Binding-site contacts:
Ligand atom C6 contacts residue HIS100 of chain 1.A at 3.7 Å.
Ligand atom C7 contacts residue ASN102 of chain 1.A at 3.0 Å.
Ligand atom C5 contacts residue HIS107 of chain 1.A at 4.3 Å.
Ligand atom C1 contacts residue ASN102 of chain 1.A at 1.4 Å.
Ligand atom C4 contacts residue HIS107 of chain 1.A at 3.9 Å.
Ligand atom O5 contacts residue ASN102 of chain 1.A at 2.4 Å (h-bond).
Ligand atom C5 contacts residue SER105 of chain 1.A at 3.7 Å.
Ligand atom C5 contacts residue ASN102 of chain 1.A at 3.7 Å.
Ligand atom C6 contacts residue HIS107 of chain 1.A at 3.4 Å.
Ligand atom O4 contacts residue HIS107 of chain 1.A at 3.0 Å (h-bond).
Ligand atom C2 contacts residue ASN102 of chain 1.A at 2.4 Å.
Ligand atom C1 contacts residue SER105 of chain 1.A at 4.4 Å.
Ligand atom C8 contacts residue ASN102 of chain 1.A at 4.2 Å.
Ligand atom C6 contacts residue SER105 of chain 1.A at 4.2 Å.
Ligand atom O5 contacts residue SER105 of chain 1.A at 3.7 Å.
Ligand atom C3 contacts residue ASN102 of chain 1.A at 3.8 Å.
Ligand atom N2 contacts residue ASN102 of chain 1.A at 2.8 Å (h-bond).
Ligand atom O7 contacts residue ASN102 of chain 1.A at 2.7 Å (h-bond).
Ligand atom C6 contacts residue CYS106 of chain 1.A at 3.9 Å (hydrophobic).
Ligand atom C1 contacts residue THR104 of chain 1.A at 4.1 Å.
Ligand atom C6 contacts residue SER105 of chain 1.A at 3.7 Å.
Ligand atom C4 contacts residue ASN102 of chain 1.A at 4.2 Å.

Sequence of chain 1.A:
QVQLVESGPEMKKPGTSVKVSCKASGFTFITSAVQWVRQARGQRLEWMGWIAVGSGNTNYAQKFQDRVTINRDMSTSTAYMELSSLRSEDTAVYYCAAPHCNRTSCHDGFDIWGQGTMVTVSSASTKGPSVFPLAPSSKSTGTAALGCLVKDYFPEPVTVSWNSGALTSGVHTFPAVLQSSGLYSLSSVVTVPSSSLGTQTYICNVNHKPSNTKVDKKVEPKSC

This small molecule binds to this protein.
Small molecule (SMILES): CC(=O)N[C@H]1[C@H](O[C@H]2[C@H](O)[C@@H](NC(C)=O)CO[C@@H]2CO[C@@H]2O[C@@H](C)[C@@H](O)[C@@H](O)[C@@H]2O)O[C@H](CO)[C@@H](O[C@@H]2O[C@H](CO[C@H]3O[C@H](CO)[C@@H](O)[C@H](O)[C@@H]3O)[C@@H](O)[C@H](O[C@H]3O[C@H](CO)[C@@H](O)[C@H](O)[C@@H]3O)[C@@H]2O)[C@@H]1O